Binding-site contacts:
Ligand atom S9 contacts residue LEU31 of chain 23.A at 4.1 Å.
Ligand atom O7 contacts residue LEU24 of chain 23.A at 3.2 Å.
Ligand atom C4 contacts residue ARG59 of chain 2.A at 4.0 Å.
Ligand atom O7 contacts residue SER27 of chain 23.A at 3.6 Å (h-bond).
Ligand atom S9 contacts residue EDP1 of chain 23.B at 0.5 Å.
Ligand atom C2 contacts residue EDP1 of chain 23.B at 0.9 Å.
Ligand atom C15 contacts residue ARG59 of chain 23.A at 2.8 Å.
Ligand atom C13 contacts residue EDP1 of chain 23.B at 2.7 Å.
Ligand atom C18 contacts residue ARG59 of chain 23.A at 3.9 Å.
Ligand atom C12 contacts residue LEU81 of chain 2.A at 4.0 Å (hydrophobic).
Ligand atom C12 contacts residue LEU81 of chain 23.A at 3.9 Å (hydrophobic).
Ligand atom C17 contacts residue SER27 of chain 2.A at 3.1 Å.
Ligand atom S9 contacts residue SER27 of chain 23.A at 3.6 Å.
Ligand atom C4 contacts residue EDP1 of chain 23.B at 0.8 Å.
Ligand atom N3 contacts residue EDP1 of chain 23.B at 0.8 Å.
Ligand atom C16 contacts residue SER27 of chain 2.A at 2.8 Å.
Ligand atom N5 contacts residue SER27 of chain 23.A at 2.8 Å (h-bond).
Ligand atom C18 contacts residue SER27 of chain 2.A at 3.3 Å.
Ligand atom C15 contacts residue LEU24 of chain 23.A at 4.1 Å (hydrophobic).
Ligand atom C18 contacts residue EDP1 of chain 23.B at 1.7 Å.
Ligand atom C4 contacts residue SER27 of chain 23.A at 3.6 Å.
Ligand atom C6 contacts residue EDP1 of chain 23.B at 0.9 Å.
Ligand atom C13 contacts residue LEU81 of chain 23.A at 3.9 Å (hydrophobic).
Ligand atom N3 contacts residue ARG59 of chain 2.A at 3.5 Å.
Ligand atom O8 contacts residue LEU24 of chain 2.A at 3.6 Å.
Ligand atom C1 contacts residue EDP1 of chain 23.B at 0.8 Å.
Ligand atom C6 contacts residue SER27 of chain 23.A at 3.6 Å.
Ligand atom O8 contacts residue SER27 of chain 2.A at 3.2 Å (h-bond).
Ligand atom N5 contacts residue EDP1 of chain 23.B at 0.9 Å.
Ligand atom C15 contacts residue EDP1 of chain 23.B at 0.8 Å.
Ligand atom C18 contacts residue ALA55 of chain 2.A at 3.7 Å (hydrophobic).
Ligand atom C13 contacts residue TYR28 of chain 2.A at 3.7 Å (hydrophobic).
Ligand atom N3 contacts residue LEU24 of chain 2.A at 4.0 Å.
Ligand atom C17 contacts residue EDP1 of chain 23.B at 0.5 Å.
Ligand atom C14 contacts residue EDP1 of chain 23.B at 0.8 Å.
Ligand atom C16 contacts residue EDP1 of chain 23.B at 0.8 Å.
Ligand atom O8 contacts residue EDP1 of chain 23.B at 0.7 Å (h-bond).
Ligand atom O7 contacts residue EDP1 of chain 23.B at 0.7 Å (h-bond).
Ligand atom C12 contacts residue EDP1 of chain 23.B at 1.2 Å.
Ligand atom O8 contacts residue ARG59 of chain 2.A at 3.9 Å.

Sequence of chain 23.A:
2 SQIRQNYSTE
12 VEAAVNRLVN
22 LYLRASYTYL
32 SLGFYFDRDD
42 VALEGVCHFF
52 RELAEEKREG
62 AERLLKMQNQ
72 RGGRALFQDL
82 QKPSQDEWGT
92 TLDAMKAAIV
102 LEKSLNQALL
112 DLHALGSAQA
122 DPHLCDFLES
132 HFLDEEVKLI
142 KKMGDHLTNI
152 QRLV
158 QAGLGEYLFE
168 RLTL

Sequence of chain 2.A:
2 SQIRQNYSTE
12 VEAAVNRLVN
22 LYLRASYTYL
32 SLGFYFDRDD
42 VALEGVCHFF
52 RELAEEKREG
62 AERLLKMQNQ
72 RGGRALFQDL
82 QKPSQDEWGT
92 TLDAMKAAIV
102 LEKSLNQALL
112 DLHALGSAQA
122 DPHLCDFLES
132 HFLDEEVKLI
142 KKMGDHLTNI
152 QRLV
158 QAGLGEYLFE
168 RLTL

The protein below binds the small molecule below.
Small molecule (SMILES): CCC[C@@H](C)C1(CC)C(=O)NC(=S)NC1=O